Sequence of chain 1.C:
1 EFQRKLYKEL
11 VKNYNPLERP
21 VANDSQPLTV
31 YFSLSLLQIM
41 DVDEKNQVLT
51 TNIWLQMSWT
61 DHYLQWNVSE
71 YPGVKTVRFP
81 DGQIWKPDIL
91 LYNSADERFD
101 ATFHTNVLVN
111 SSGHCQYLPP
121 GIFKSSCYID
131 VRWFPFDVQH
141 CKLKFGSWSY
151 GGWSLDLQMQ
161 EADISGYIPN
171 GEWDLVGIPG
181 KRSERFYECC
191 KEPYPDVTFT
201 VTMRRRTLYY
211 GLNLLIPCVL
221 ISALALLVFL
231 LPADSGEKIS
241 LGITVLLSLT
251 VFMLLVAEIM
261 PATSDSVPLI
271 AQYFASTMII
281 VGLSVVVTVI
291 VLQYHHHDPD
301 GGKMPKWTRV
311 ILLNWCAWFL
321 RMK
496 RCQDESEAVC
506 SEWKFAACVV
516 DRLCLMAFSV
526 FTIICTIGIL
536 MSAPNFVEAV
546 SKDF

Sequence of chain 1.D:
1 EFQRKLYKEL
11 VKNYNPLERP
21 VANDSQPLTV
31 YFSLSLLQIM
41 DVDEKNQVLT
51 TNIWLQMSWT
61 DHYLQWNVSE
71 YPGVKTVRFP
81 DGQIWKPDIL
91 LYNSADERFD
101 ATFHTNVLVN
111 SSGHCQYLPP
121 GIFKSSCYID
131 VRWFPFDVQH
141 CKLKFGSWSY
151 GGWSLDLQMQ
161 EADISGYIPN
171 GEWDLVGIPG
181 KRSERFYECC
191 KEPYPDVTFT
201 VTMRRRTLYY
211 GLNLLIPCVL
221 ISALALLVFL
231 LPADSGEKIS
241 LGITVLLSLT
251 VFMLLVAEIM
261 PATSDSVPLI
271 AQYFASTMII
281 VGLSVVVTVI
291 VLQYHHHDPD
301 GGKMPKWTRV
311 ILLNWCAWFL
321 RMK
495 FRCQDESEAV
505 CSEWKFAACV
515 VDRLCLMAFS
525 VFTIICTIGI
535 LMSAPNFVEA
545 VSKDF

Binding-site contacts:
Ligand atom N1 contacts residue TRP148 of chain 1.C at 3.1 Å (h-bond).
Ligand atom C4 contacts residue TYR92 of chain 1.C at 4.0 Å (hydrophobic).
Ligand atom C9 contacts residue GLN116 of chain 1.D at 4.2 Å.
Ligand atom C8 contacts residue CYS190 of chain 1.C at 3.6 Å (hydrophobic).
Ligand atom C2 contacts residue CYS189 of chain 1.C at 3.7 Å (hydrophobic).
Ligand atom C2 contacts residue TYR194 of chain 1.C at 3.8 Å (hydrophobic).
Ligand atom C6 contacts residue TRP148 of chain 1.C at 3.7 Å (hydrophobic).
Ligand atom CL contacts residue LEU108 of chain 1.D at 3.4 Å.
Ligand atom C7 contacts residue TRP148 of chain 1.C at 3.1 Å (hydrophobic).
Ligand atom C10 contacts residue TRP148 of chain 1.C at 3.8 Å (hydrophobic).
Ligand atom C3 contacts residue TYR92 of chain 1.C at 3.8 Å (hydrophobic).
Ligand atom C2 contacts residue TRP148 of chain 1.C at 4.0 Å (hydrophobic).
Ligand atom C4 contacts residue TYR187 of chain 1.C at 3.7 Å (hydrophobic).
Ligand atom C5 contacts residue TRP54 of chain 1.D at 3.3 Å (hydrophobic).
Ligand atom C3 contacts residue TRP148 of chain 1.C at 4.1 Å (hydrophobic).
Ligand atom C8 contacts residue TYR194 of chain 1.C at 3.5 Å (hydrophobic).
Ligand atom C4 contacts residue TRP54 of chain 1.D at 4.0 Å (hydrophobic).
Ligand atom C8 contacts residue TRP148 of chain 1.C at 3.6 Å (hydrophobic).
Ligand atom C7 contacts residue LEU118 of chain 1.D at 4.1 Å (hydrophobic).
Ligand atom N2 contacts residue TRP148 of chain 1.C at 3.3 Å (h-bond).
Ligand atom C10 contacts residue LEU118 of chain 1.D at 3.8 Å (hydrophobic).
Ligand atom C8 contacts residue CYS189 of chain 1.C at 3.9 Å (hydrophobic).
Ligand atom C5 contacts residue TRP148 of chain 1.C at 4.1 Å (hydrophobic).
Ligand atom CL contacts residue SER149 of chain 1.C at 4.0 Å.
Ligand atom C9 contacts residue CYS190 of chain 1.C at 4.2 Å (hydrophobic).
Ligand atom C9 contacts residue LEU118 of chain 1.D at 3.8 Å (hydrophobic).
Ligand atom N1 contacts residue TYR194 of chain 1.C at 4.2 Å.
Ligand atom C11 contacts residue TRP148 of chain 1.C at 3.0 Å (hydrophobic).
Ligand atom N1 contacts residue TYR92 of chain 1.C at 3.5 Å (h-bond).
Ligand atom C9 contacts residue TRP148 of chain 1.C at 4.0 Å (hydrophobic).
Ligand atom CL contacts residue ASN106 of chain 1.D at 3.8 Å.
Ligand atom C1 contacts residue TRP148 of chain 1.C at 3.8 Å (hydrophobic).
Ligand atom CL contacts residue GLN116 of chain 1.D at 3.6 Å.
Ligand atom C8 contacts residue LEU118 of chain 1.D at 4.1 Å (hydrophobic).
Ligand atom N2 contacts residue LEU118 of chain 1.D at 3.7 Å.
Ligand atom C11 contacts residue LEU118 of chain 1.D at 3.6 Å (hydrophobic).
Ligand atom N1 contacts residue SER147 of chain 1.C at 4.1 Å.
Ligand atom C3 contacts residue TYR194 of chain 1.C at 3.7 Å (hydrophobic).
Ligand atom C9 contacts residue TYR194 of chain 1.C at 3.6 Å (hydrophobic).
Ligand atom C1 contacts residue CYS189 of chain 1.C at 3.9 Å (hydrophobic).

A small-molecule ligand and the protein it binds are described below.
Small molecule (SMILES): Clc1ccc([C@H]2C[C@@H]3CC[C@H]2N3)cn1